A small-molecule ligand and the protein it binds are described below.
Small molecule (SMILES): CC(C)CCC[C@@H](C)[C@H]1CC[C@H]2[C@@H]3CC=C4C[C@@H](O)CC[C@]4(C)[C@H]3CC[C@]12C

Sequence of chain 1.A:
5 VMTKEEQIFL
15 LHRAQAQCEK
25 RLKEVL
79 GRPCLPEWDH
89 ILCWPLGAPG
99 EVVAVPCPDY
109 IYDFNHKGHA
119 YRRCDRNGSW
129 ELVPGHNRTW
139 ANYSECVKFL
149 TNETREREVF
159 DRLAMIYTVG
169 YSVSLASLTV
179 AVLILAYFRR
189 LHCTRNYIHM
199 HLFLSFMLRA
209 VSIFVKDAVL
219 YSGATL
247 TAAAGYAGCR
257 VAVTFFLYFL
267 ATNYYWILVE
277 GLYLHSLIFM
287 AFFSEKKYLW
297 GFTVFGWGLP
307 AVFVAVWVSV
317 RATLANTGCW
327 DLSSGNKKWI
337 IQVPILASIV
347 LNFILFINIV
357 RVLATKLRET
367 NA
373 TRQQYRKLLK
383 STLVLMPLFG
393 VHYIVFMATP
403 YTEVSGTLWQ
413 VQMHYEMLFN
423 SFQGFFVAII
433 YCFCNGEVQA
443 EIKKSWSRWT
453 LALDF

Binding-site contacts:
Ligand atom C2 contacts residue TRP335 of chain 1.A at 3.7 Å (hydrophobic).
Ligand atom C4 contacts residue PRO402 of chain 1.A at 4.5 Å (hydrophobic).
Ligand atom C19 contacts residue TRP335 of chain 1.A at 3.6 Å (hydrophobic).
Ligand atom C6 contacts residue ALA400 of chain 1.A at 4.1 Å (hydrophobic).
Ligand atom C24 contacts residue ALA343 of chain 1.A at 4.2 Å (hydrophobic).
Ligand atom C1 contacts residue TRP335 of chain 1.A at 4.3 Å (hydrophobic).
Ligand atom C7 contacts residue ALA400 of chain 1.A at 4.2 Å (hydrophobic).
Ligand atom C25 contacts residue ALA343 of chain 1.A at 4.0 Å (hydrophobic).
Ligand atom C19 contacts residue LEU342 of chain 1.A at 3.8 Å (hydrophobic).
Ligand atom O1 contacts residue PRO402 of chain 1.A at 3.5 Å.
Ligand atom C23 contacts residue ALA343 of chain 1.A at 3.8 Å (hydrophobic).
Ligand atom C18 contacts residue LEU342 of chain 1.A at 3.8 Å (hydrophobic).